Binding-site contacts:
Ligand atom C8 contacts residue ASN255 of chain 1.B at 3.5 Å.
Ligand atom C5 contacts residue TRP161 of chain 1.B at 3.8 Å (hydrophobic).
Ligand atom O5 contacts residue ASN255 of chain 1.B at 2.4 Å (h-bond).
Ligand atom O6 contacts residue TRP161 of chain 1.B at 4.3 Å.
Ligand atom C2 contacts residue ASN255 of chain 1.B at 2.5 Å.
Ligand atom C3 contacts residue ASN255 of chain 1.B at 3.8 Å.
Ligand atom C1 contacts residue ASN255 of chain 1.B at 1.5 Å.
Ligand atom C5 contacts residue ASN255 of chain 1.B at 3.7 Å.
Ligand atom O7 contacts residue ASN255 of chain 1.B at 3.8 Å.
Ligand atom N2 contacts residue ASN255 of chain 1.B at 2.9 Å (h-bond).
Ligand atom C4 contacts residue ASN255 of chain 1.B at 4.3 Å.
Ligand atom C8 contacts residue VAL253 of chain 1.B at 4.2 Å (hydrophobic).
Ligand atom C6 contacts residue TRP161 of chain 1.B at 4.4 Å (hydrophobic).
Ligand atom C7 contacts residue ASN255 of chain 1.B at 3.3 Å.
Ligand atom C8 contacts residue THR254 of chain 1.B at 4.1 Å.
Ligand atom O5 contacts residue TRP161 of chain 1.B at 3.9 Å.
Ligand atom C1 contacts residue TRP161 of chain 1.B at 3.7 Å (hydrophobic).

Sequence of chain 1.B:
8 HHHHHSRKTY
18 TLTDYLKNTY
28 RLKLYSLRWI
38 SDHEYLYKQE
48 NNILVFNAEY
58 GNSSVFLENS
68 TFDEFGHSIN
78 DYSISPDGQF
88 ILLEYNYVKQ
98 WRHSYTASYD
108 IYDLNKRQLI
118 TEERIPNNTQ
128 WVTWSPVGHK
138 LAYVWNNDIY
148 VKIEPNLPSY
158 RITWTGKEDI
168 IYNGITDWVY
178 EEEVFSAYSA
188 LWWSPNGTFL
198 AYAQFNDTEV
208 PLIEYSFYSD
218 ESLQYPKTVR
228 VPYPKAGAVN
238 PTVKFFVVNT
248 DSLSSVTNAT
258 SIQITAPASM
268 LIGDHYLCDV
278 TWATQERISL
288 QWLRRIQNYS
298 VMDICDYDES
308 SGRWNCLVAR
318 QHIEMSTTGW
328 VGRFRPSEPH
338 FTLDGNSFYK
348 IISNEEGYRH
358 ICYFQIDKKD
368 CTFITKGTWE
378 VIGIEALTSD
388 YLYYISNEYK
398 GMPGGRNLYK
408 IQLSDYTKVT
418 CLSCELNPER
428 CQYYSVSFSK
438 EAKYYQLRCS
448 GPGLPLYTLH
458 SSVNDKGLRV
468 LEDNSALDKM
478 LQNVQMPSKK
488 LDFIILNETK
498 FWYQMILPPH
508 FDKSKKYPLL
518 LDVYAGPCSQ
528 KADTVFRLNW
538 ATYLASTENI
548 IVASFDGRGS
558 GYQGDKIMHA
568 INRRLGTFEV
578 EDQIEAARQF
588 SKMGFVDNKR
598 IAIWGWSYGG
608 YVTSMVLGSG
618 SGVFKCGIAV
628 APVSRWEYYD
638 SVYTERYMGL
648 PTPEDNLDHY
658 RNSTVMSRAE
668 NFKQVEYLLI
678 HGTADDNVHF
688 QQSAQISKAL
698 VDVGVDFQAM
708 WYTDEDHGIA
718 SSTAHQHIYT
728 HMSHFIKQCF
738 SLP

A small-molecule ligand and the protein it binds are described below.
Small molecule (SMILES): CC(=O)N[C@@H]1[C@@H](O)[C@H](O)[C@@H](CO)O[C@H]1O